A protein and the small-molecule ligand that binds it are described below.
Small molecule (SMILES): CSCC[C@@H](C=O)NC(=O)[C@H](C)NC(=O)[C@H](CCC(=O)O)NC(=O)[C@H](C)NC(=O)[C@H](CC(C)C)NC(=O)[C@@H](NC(=O)[C@H](CCCN=C(N)N)NC(=O)[C@H](C)N)C(C)C

Sequence of chain 1.B:
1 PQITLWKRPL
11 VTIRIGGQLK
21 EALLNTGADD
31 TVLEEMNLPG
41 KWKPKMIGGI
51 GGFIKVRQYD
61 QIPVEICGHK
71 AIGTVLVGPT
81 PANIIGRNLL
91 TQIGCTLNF

Binding-site contacts:
Ligand atom O contacts residue ALA28 of chain 1.B at 3.3 Å.
Ligand atom O contacts residue ASP29 of chain 1.B at 3.1 Å (salt-bridge).
Ligand atom CA contacts residue GLY48 of chain 1.A at 3.5 Å.
Ligand atom O contacts residue ALA28 of chain 1.A at 3.5 Å.
Ligand atom CA contacts residue GLY48 of chain 1.B at 3.5 Å.
Ligand atom N contacts residue ASP30 of chain 1.B at 3.5 Å (salt-bridge).
Ligand atom NH2 contacts residue ACT1 of chain 1.F at 3.3 Å (h-bond).
Ligand atom C contacts residue GLY27 of chain 1.B at 3.6 Å.
Ligand atom CB contacts residue ASP30 of chain 1.B at 3.3 Å.
Ligand atom C contacts residue ASN25 of chain 1.B at 3.6 Å.
Ligand atom CA contacts residue GLY27 of chain 1.A at 3.6 Å.
Ligand atom O contacts residue GLY48 of chain 1.B at 3.0 Å (h-bond).
Ligand atom CB contacts residue ARG8 of chain 1.A at 3.1 Å.
Ligand atom O contacts residue GLY48 of chain 1.A at 3.4 Å (h-bond).
Ligand atom N contacts residue GLY27 of chain 1.B at 2.9 Å (h-bond).
Ligand atom O contacts residue GLY49 of chain 1.A at 3.5 Å.
Ligand atom N contacts residue GLY27 of chain 1.A at 2.8 Å (h-bond).
Ligand atom CB contacts residue ASP30 of chain 1.A at 2.7 Å.
Ligand atom CB contacts residue ILE50 of chain 1.A at 3.5 Å (hydrophobic).
Ligand atom N contacts residue GLY48 of chain 1.B at 3.1 Å (h-bond).
Ligand atom N contacts residue ACT1 of chain 1.F at 2.9 Å.
Ligand atom CB contacts residue ALA28 of chain 1.B at 3.6 Å (hydrophobic).
Ligand atom CG contacts residue ILE50 of chain 1.A at 3.4 Å (hydrophobic).
Ligand atom CA contacts residue ASP29 of chain 1.B at 3.3 Å.
Ligand atom OE2 contacts residue ALA28 of chain 1.B at 3.4 Å.
Ligand atom OE2 contacts residue ASP30 of chain 1.B at 2.9 Å (salt-bridge).
Ligand atom N contacts residue GLY48 of chain 1.A at 3.0 Å (h-bond).
Ligand atom CA contacts residue GLY27 of chain 1.B at 3.3 Å.
Ligand atom CZ contacts residue ACT1 of chain 1.F at 3.5 Å.
Ligand atom CB contacts residue GLY27 of chain 1.A at 3.5 Å.
Ligand atom OE2 contacts residue ASP29 of chain 1.B at 2.9 Å (salt-bridge).
Ligand atom O contacts residue ASN25 of chain 1.B at 2.5 Å (h-bond).
Ligand atom N contacts residue ASP29 of chain 1.A at 2.9 Å (salt-bridge).
Ligand atom CD2 contacts residue PRO81 of chain 1.B at 3.4 Å (hydrophobic).
Ligand atom CB contacts residue ASP29 of chain 1.B at 3.3 Å.
Ligand atom CD contacts residue ASP30 of chain 1.B at 3.4 Å.
Ligand atom O contacts residue ASP29 of chain 1.A at 2.8 Å (salt-bridge).
Ligand atom OE1 contacts residue ASP30 of chain 1.B at 2.5 Å (salt-bridge).
Ligand atom O contacts residue GLY27 of chain 1.B at 3.5 Å (h-bond).
Ligand atom NH1 contacts residue ACT1 of chain 1.F at 2.8 Å (h-bond).

Sequence of chain 1.A:
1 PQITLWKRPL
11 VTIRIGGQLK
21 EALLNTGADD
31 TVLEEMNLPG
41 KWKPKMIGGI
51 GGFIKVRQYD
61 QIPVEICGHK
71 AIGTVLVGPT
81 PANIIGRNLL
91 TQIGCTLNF